Sequence of chain 1.B:
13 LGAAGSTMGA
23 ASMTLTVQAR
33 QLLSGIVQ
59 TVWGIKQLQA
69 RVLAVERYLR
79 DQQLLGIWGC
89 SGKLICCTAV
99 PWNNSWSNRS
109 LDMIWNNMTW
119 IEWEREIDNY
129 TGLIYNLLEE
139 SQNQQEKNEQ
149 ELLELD

A protein and the small-molecule ligand that binds it are described below.
Small molecule (SMILES): CC(=O)N[C@@H]1[C@@H](O)[C@H](O)[C@@H](CO)O[C@H]1O

Binding-site contacts:
Ligand atom C5 contacts residue ASN101 of chain 1.B at 3.8 Å.
Ligand atom C2 contacts residue SER103 of chain 1.B at 4.2 Å.
Ligand atom C2 contacts residue ASN101 of chain 1.B at 2.5 Å.
Ligand atom C6 contacts residue LEU131 of chain 1.B at 4.2 Å (hydrophobic).
Ligand atom C1 contacts residue ASN101 of chain 1.B at 1.5 Å.
Ligand atom C7 contacts residue SER103 of chain 1.B at 4.2 Å.
Ligand atom O5 contacts residue ASN101 of chain 1.B at 2.4 Å (h-bond).
Ligand atom N2 contacts residue ASN101 of chain 1.B at 3.0 Å (h-bond).
Ligand atom C7 contacts residue ASN101 of chain 1.B at 3.2 Å.
Ligand atom C1 contacts residue SER103 of chain 1.B at 3.7 Å.
Ligand atom O5 contacts residue TRP104 of chain 1.B at 3.8 Å.
Ligand atom O6 contacts residue LEU135 of chain 1.B at 4.3 Å.
Ligand atom C6 contacts residue LEU135 of chain 1.B at 4.3 Å (hydrophobic).
Ligand atom C3 contacts residue SER103 of chain 1.B at 4.5 Å.
Ligand atom C8 contacts residue ASN101 of chain 1.B at 3.7 Å.
Ligand atom C8 contacts residue SER103 of chain 1.B at 3.6 Å.
Ligand atom C3 contacts residue ASN101 of chain 1.B at 3.9 Å.
Ligand atom C1 contacts residue TRP104 of chain 1.B at 4.0 Å (hydrophobic).
Ligand atom C4 contacts residue ASN101 of chain 1.B at 4.3 Å.
Ligand atom O7 contacts residue ASN101 of chain 1.B at 3.2 Å (h-bond).
Ligand atom C8 contacts residue ASN102 of chain 1.B at 4.0 Å.
Ligand atom N2 contacts residue SER103 of chain 1.B at 3.6 Å.